Sequence of chain 4.A:
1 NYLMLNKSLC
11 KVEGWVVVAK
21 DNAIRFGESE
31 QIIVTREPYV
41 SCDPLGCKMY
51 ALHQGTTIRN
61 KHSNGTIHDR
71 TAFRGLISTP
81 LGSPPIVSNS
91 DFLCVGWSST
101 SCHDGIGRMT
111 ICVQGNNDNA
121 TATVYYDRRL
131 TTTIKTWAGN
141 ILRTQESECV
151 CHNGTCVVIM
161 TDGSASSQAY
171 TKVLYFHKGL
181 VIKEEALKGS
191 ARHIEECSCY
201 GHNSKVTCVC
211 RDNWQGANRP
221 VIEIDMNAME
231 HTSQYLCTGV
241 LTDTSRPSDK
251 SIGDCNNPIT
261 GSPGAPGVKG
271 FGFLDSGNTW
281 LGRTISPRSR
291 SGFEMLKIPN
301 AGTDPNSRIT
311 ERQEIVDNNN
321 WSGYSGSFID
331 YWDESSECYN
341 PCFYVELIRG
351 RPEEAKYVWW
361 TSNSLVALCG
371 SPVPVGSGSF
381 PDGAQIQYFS

This small molecule binds to this protein.
Small molecule (SMILES): CCC(CC)O[C@@H]1C=C(C(=O)O)C[C@H](N)[C@H]1NC(C)=O

Binding-site contacts:
Ligand atom C6 contacts residue GLU196 of chain 4.A at 3.7 Å.
Ligand atom N4 contacts residue GLU37 of chain 4.A at 3.2 Å (salt-bridge).
Ligand atom O1A contacts residue ARG36 of chain 4.A at 3.0 Å (salt-bridge).
Ligand atom C4 contacts residue ASP69 of chain 4.A at 3.3 Å.
Ligand atom C11 contacts residue SER98 of chain 4.A at 4.1 Å.
Ligand atom O1B contacts residue TYR324 of chain 4.A at 3.9 Å.
Ligand atom C1 contacts residue TYR324 of chain 4.A at 3.3 Å (hydrophobic).
Ligand atom C82 contacts residue ASN213 of chain 4.A at 3.4 Å.
Ligand atom C3 contacts residue ARG36 of chain 4.A at 3.9 Å.
Ligand atom C91 contacts residue ARG143 of chain 4.A at 3.7 Å.
Ligand atom O1A contacts residue TYR324 of chain 4.A at 3.7 Å.
Ligand atom O1A contacts residue ARG290 of chain 4.A at 2.7 Å (salt-bridge).
Ligand atom C2 contacts residue TYR324 of chain 4.A at 2.9 Å (hydrophobic).
Ligand atom C91 contacts residue ILE141 of chain 4.A at 3.8 Å (hydrophobic).
Ligand atom C4 contacts residue GLU37 of chain 4.A at 3.9 Å.
Ligand atom C81 contacts residue GLU195 of chain 4.A at 3.6 Å.
Ligand atom C11 contacts residue ILE141 of chain 4.A at 4.1 Å (hydrophobic).
Ligand atom C9 contacts residue ARG143 of chain 4.A at 3.5 Å.
Ligand atom C91 contacts residue ARG70 of chain 4.A at 4.1 Å.
Ligand atom O1B contacts residue ARG211 of chain 4.A at 3.1 Å (salt-bridge).
Ligand atom C8 contacts residue ARG143 of chain 4.A at 3.9 Å.
Ligand atom O10 contacts residue ASP69 of chain 4.A at 3.4 Å.
Ligand atom C10 contacts residue ARG70 of chain 4.A at 3.9 Å.
Ligand atom C11 contacts residue TRP97 of chain 4.A at 3.7 Å (hydrophobic).
Ligand atom C3 contacts residue TYR324 of chain 4.A at 3.6 Å (hydrophobic).
Ligand atom C7 contacts residue ARG211 of chain 4.A at 4.0 Å.
Ligand atom C82 contacts residue ARG211 of chain 4.A at 3.8 Å.
Ligand atom C3 contacts residue ASP69 of chain 4.A at 3.1 Å.
Ligand atom C1 contacts residue ARG290 of chain 4.A at 3.3 Å.
Ligand atom C1 contacts residue ARG211 of chain 4.A at 3.8 Å.
Ligand atom O1B contacts residue ARG290 of chain 4.A at 2.6 Å (salt-bridge).
Ligand atom N4 contacts residue ASP69 of chain 4.A at 2.5 Å (salt-bridge).
Ligand atom C2 contacts residue ARG211 of chain 4.A at 4.0 Å.
Ligand atom C4 contacts residue TYR324 of chain 4.A at 3.8 Å (hydrophobic).
Ligand atom C81 contacts residue GLU196 of chain 4.A at 4.0 Å.
Ligand atom C2 contacts residue GLU196 of chain 4.A at 4.1 Å.
Ligand atom C7 contacts residue TYR324 of chain 4.A at 3.9 Å (hydrophobic).
Ligand atom C9 contacts residue ALA165 of chain 4.A at 3.9 Å (hydrophobic).
Ligand atom C5 contacts residue ASP69 of chain 4.A at 3.9 Å.
Ligand atom O10 contacts residue ARG70 of chain 4.A at 2.8 Å (salt-bridge).